Binding-site contacts:
Ligand atom C8 contacts residue ILE156 of chain 1.B at 4.0 Å (hydrophobic).
Ligand atom C7 contacts residue ILE156 of chain 1.B at 4.3 Å (hydrophobic).
Ligand atom N2 contacts residue ASN118 of chain 1.B at 2.8 Å (h-bond).
Ligand atom C2 contacts residue ASN118 of chain 1.B at 2.4 Å.
Ligand atom C4 contacts residue ASN118 of chain 1.B at 4.2 Å.
Ligand atom C8 contacts residue ASN118 of chain 1.B at 4.3 Å.
Ligand atom C1 contacts residue ASN118 of chain 1.B at 1.4 Å.
Ligand atom C7 contacts residue ASN118 of chain 1.B at 3.1 Å.
Ligand atom O7 contacts residue ILE156 of chain 1.B at 4.1 Å.
Ligand atom O5 contacts residue THR120 of chain 1.B at 3.9 Å.
Ligand atom O5 contacts residue ASN118 of chain 1.B at 2.4 Å (h-bond).
Ligand atom O6 contacts residue THR120 of chain 1.B at 3.3 Å (h-bond).
Ligand atom C8 contacts residue LEU161 of chain 1.B at 3.7 Å (hydrophobic).
Ligand atom C1 contacts residue THR120 of chain 1.B at 4.2 Å.
Ligand atom C8 contacts residue ARG157 of chain 1.B at 4.4 Å.
Ligand atom C5 contacts residue THR120 of chain 1.B at 4.0 Å.
Ligand atom C3 contacts residue ASN118 of chain 1.B at 3.8 Å.
Ligand atom O6 contacts residue PRO122 of chain 1.B at 3.7 Å.
Ligand atom O6 contacts residue GLY121 of chain 1.B at 4.2 Å.
Ligand atom C6 contacts residue THR120 of chain 1.B at 4.2 Å.
Ligand atom C7 contacts residue LEU161 of chain 1.B at 4.4 Å (hydrophobic).
Ligand atom C5 contacts residue ASN118 of chain 1.B at 3.6 Å.
Ligand atom O7 contacts residue ASN118 of chain 1.B at 3.1 Å (h-bond).
Ligand atom O7 contacts residue HIS220 of chain 1.B at 3.6 Å (h-bond).
Ligand atom C8 contacts residue SER158 of chain 1.B at 3.7 Å.

The small molecule below binds the protein below.
Small molecule (SMILES): CC(=O)N[C@@H]1[C@@H](O)[C@H](O)[C@@H](CO)O[C@H]1O

Sequence of chain 1.B:
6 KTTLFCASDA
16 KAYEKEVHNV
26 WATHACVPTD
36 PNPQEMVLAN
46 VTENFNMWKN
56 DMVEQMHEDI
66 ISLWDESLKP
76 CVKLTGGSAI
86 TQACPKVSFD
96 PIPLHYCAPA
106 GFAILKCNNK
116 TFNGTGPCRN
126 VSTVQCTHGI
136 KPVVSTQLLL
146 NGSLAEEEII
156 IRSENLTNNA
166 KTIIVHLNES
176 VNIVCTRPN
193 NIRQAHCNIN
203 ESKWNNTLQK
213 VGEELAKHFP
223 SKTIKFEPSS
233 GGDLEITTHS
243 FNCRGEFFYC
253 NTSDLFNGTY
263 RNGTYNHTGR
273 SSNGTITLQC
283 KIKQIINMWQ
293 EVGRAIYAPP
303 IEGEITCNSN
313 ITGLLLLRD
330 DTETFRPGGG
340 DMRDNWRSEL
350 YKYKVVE